This protein binds this small molecule.
Small molecule (SMILES): CC(=O)N[C@@H]1[C@@H](O)[C@H](O)[C@@H](CO)O[C@H]1O

Binding-site contacts:
Ligand atom C8 contacts residue ASN832 of chain 1.B at 4.0 Å.
Ligand atom O5 contacts residue GLN835 of chain 1.B at 4.2 Å.
Ligand atom C5 contacts residue ASN832 of chain 1.B at 3.7 Å.
Ligand atom C2 contacts residue SER834 of chain 1.B at 4.3 Å.
Ligand atom O5 contacts residue ASN832 of chain 1.B at 2.4 Å (h-bond).
Ligand atom C6 contacts residue GLN835 of chain 1.B at 4.2 Å.
Ligand atom C1 contacts residue ASN832 of chain 1.B at 1.4 Å.
Ligand atom C4 contacts residue ASN832 of chain 1.B at 4.2 Å.
Ligand atom C1 contacts residue SER834 of chain 1.B at 3.2 Å.
Ligand atom C3 contacts residue ASN832 of chain 1.B at 3.8 Å.
Ligand atom C2 contacts residue ASN832 of chain 1.B at 2.5 Å.
Ligand atom N2 contacts residue ASN832 of chain 1.B at 2.9 Å (h-bond).
Ligand atom O5 contacts residue SER834 of chain 1.B at 3.6 Å.
Ligand atom C7 contacts residue ASN832 of chain 1.B at 3.4 Å.
Ligand atom O7 contacts residue ASN832 of chain 1.B at 3.5 Å (h-bond).
Ligand atom C5 contacts residue SER834 of chain 1.B at 3.9 Å.

Sequence of chain 1.B:
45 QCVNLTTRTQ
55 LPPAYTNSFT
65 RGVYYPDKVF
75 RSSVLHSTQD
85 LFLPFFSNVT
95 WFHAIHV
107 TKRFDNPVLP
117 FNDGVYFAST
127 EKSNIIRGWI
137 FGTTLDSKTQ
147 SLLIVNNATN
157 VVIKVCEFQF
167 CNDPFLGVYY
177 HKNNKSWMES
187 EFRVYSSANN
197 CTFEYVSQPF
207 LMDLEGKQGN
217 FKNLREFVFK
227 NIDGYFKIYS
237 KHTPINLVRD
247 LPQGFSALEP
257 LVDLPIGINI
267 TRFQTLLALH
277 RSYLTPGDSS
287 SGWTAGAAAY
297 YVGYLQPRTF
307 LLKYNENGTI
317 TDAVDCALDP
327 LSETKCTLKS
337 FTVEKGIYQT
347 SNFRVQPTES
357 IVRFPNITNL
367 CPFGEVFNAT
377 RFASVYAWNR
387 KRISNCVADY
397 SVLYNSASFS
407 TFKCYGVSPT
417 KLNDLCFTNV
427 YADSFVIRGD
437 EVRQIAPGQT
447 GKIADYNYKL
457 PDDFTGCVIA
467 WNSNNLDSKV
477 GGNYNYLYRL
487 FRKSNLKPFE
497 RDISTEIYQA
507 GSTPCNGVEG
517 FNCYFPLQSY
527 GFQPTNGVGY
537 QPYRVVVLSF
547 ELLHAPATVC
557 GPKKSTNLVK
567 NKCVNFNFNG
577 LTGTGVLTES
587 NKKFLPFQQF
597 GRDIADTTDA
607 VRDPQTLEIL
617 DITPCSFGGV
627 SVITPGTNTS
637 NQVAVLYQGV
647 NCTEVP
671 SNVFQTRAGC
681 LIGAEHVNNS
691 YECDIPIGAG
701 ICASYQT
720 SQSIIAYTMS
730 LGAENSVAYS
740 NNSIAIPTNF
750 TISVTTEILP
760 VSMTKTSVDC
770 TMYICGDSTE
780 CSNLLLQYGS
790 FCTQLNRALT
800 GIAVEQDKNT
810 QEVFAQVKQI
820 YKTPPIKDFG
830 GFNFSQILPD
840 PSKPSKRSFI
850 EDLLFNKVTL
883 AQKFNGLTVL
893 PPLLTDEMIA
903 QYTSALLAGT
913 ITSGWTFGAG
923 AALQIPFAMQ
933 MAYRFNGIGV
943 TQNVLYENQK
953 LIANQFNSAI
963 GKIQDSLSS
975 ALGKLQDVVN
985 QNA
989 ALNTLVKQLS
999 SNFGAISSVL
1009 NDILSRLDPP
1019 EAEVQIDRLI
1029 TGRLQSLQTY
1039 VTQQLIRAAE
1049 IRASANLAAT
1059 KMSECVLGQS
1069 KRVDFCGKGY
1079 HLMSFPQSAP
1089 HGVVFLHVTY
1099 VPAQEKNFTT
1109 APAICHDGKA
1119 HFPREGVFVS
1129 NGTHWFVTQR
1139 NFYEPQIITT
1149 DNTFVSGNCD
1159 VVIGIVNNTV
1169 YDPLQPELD